A small-molecule ligand and the protein it binds are described below.
Small molecule (SMILES): CC(=O)N[C@@H]1[C@@H](O)[C@H](O)[C@@H](CO)O[C@H]1O

Binding-site contacts:
Ligand atom O7 contacts residue ASN616 of chain 1.B at 4.0 Å.
Ligand atom O5 contacts residue ASN616 of chain 1.B at 2.5 Å (h-bond).
Ligand atom C3 contacts residue ASN616 of chain 1.B at 3.6 Å.
Ligand atom C5 contacts residue ASN616 of chain 1.B at 3.3 Å.
Ligand atom C7 contacts residue ASN616 of chain 1.B at 3.5 Å.
Ligand atom C6 contacts residue ASN616 of chain 1.B at 3.3 Å.
Ligand atom C2 contacts residue ASN616 of chain 1.B at 2.4 Å.
Ligand atom N2 contacts residue ASN616 of chain 1.B at 2.9 Å (h-bond).
Ligand atom C8 contacts residue ASN616 of chain 1.B at 4.1 Å.
Ligand atom C4 contacts residue ASN616 of chain 1.B at 3.8 Å.
Ligand atom O6 contacts residue ASN616 of chain 1.B at 3.0 Å (h-bond).
Ligand atom C1 contacts residue ASN616 of chain 1.B at 1.4 Å.

Sequence of chain 1.B:
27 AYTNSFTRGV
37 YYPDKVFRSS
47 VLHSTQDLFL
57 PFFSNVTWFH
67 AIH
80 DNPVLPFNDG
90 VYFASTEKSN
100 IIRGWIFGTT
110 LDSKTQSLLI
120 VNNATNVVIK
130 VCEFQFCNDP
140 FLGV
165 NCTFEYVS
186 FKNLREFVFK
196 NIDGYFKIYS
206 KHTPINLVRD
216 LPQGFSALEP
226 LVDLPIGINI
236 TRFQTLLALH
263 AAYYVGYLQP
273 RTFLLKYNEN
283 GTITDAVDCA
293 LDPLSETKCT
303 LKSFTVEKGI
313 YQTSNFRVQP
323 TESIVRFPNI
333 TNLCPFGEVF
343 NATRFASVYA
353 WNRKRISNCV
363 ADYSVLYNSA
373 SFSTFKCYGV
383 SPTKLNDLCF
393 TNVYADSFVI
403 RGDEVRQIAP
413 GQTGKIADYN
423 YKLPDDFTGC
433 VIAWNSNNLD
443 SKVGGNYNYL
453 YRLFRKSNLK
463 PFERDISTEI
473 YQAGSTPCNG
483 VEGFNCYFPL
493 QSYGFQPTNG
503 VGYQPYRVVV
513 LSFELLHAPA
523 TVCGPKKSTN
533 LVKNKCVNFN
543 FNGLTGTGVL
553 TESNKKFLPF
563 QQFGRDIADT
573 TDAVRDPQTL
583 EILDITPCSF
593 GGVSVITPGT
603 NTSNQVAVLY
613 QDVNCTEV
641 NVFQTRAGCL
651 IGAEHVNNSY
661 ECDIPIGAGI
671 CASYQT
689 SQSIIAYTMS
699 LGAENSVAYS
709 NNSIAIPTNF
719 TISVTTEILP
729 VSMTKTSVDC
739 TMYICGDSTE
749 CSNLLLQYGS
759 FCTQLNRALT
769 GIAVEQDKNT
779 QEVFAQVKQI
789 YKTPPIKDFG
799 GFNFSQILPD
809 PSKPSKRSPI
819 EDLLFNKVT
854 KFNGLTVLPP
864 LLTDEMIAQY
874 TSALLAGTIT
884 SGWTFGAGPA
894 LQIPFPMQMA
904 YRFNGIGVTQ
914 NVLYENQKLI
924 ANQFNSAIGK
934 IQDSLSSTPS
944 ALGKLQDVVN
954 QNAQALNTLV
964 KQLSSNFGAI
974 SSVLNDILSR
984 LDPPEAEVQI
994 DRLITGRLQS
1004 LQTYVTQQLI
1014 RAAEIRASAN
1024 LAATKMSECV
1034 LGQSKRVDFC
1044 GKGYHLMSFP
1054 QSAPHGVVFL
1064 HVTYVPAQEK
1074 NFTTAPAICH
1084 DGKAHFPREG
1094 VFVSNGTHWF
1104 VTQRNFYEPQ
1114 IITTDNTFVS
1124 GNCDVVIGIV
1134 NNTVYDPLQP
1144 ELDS